A small-molecule ligand and the protein it binds are described below.
Small molecule (SMILES): CC(=O)N[C@H]1[C@H](O[C@H]2[C@H](O)[C@@H](NC(C)=O)CO[C@@H]2CO[C@@H]2O[C@@H](C)[C@@H](O)[C@@H](O)[C@@H]2O)O[C@H](CO)[C@@H](O[C@@H]2O[C@H](CO[C@H]3O[C@H](CO)[C@@H](O)[C@H](O)[C@@H]3O[C@@H]3O[C@H](CO)[C@@H](O)[C@H](O)[C@H]3NC(C)=O)[C@@H](O)[C@H](O[C@H]3O[C@H](CO)[C@@H](O)[C@H](O)[C@@H]3O[C@@H]3O[C@H](CO)[C@@H](O[C@@H]4O[C@H](CO)[C@H](O)[C@H](O)[C@H]4O)[C@H](O)[C@H]3NC(C)=O)[C@@H]2O)[C@@H]1O

Sequence of chain 1.J:
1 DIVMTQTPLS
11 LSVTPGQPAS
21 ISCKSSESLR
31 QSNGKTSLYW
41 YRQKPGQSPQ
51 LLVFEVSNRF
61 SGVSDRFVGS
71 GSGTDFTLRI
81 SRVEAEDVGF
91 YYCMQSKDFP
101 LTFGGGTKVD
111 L

Sequence of chain 1.I:
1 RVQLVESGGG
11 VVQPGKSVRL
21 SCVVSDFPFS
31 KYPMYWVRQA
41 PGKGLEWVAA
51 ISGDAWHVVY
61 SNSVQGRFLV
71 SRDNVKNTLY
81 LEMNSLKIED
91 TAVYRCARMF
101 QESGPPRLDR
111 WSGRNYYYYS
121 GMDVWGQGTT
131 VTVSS

Binding-site contacts:
Ligand atom C5 contacts residue ASN126 of chain 1.D at 3.6 Å.
Ligand atom O4 contacts residue GLU102 of chain 1.I at 3.3 Å (salt-bridge).
Ligand atom C6 contacts residue PHE54 of chain 1.J at 3.8 Å (hydrophobic).
Ligand atom C2 contacts residue GLU102 of chain 1.I at 3.8 Å.
Ligand atom C6 contacts residue GLN50 of chain 1.J at 4.0 Å.
Ligand atom O5 contacts residue ASN126 of chain 1.D at 2.3 Å (h-bond).
Ligand atom O3 contacts residue SER61 of chain 1.J at 3.9 Å.
Ligand atom C1 contacts residue ASN126 of chain 1.D at 1.4 Å.
Ligand atom C1 contacts residue SER61 of chain 1.J at 3.7 Å.
Ligand atom O2 contacts residue GLY62 of chain 1.J at 3.6 Å.
Ligand atom O2 contacts residue GLN101 of chain 1.I at 3.8 Å.
Ligand atom O5 contacts residue PHE60 of chain 1.J at 4.0 Å.
Ligand atom O2 contacts residue GLU102 of chain 1.I at 3.3 Å (salt-bridge).
Ligand atom C1 contacts residue PHE60 of chain 1.J at 3.7 Å (hydrophobic).
Ligand atom N2 contacts residue GLU102 of chain 1.I at 3.5 Å (salt-bridge).
Ligand atom C6 contacts residue ARG1 of chain 1.I at 3.8 Å.
Ligand atom C3 contacts residue ASN126 of chain 1.D at 3.7 Å.
Ligand atom C3 contacts residue GLY62 of chain 1.J at 3.7 Å.
Ligand atom O4 contacts residue PHE60 of chain 1.J at 3.4 Å.
Ligand atom O6 contacts residue GLN50 of chain 1.J at 3.8 Å.
Ligand atom C7 contacts residue ASN126 of chain 1.D at 3.1 Å.
Ligand atom O2 contacts residue TYR32 of chain 1.I at 3.9 Å.
Ligand atom C3 contacts residue GLN101 of chain 1.I at 4.0 Å.
Ligand atom O3 contacts residue GLN101 of chain 1.I at 3.3 Å.
Ligand atom O7 contacts residue PRO105 of chain 1.I at 3.9 Å.
Ligand atom C1 contacts residue GLU102 of chain 1.I at 4.0 Å.
Ligand atom O3 contacts residue VAL2 of chain 1.I at 3.3 Å.
Ligand atom C2 contacts residue ASN126 of chain 1.D at 2.4 Å.
Ligand atom O6 contacts residue ARG1 of chain 1.I at 3.3 Å.
Ligand atom C3 contacts residue GLU102 of chain 1.I at 3.4 Å.
Ligand atom O3 contacts residue LYS35 of chain 1.J at 3.8 Å.
Ligand atom N2 contacts residue ASN126 of chain 1.D at 2.8 Å (h-bond).
Ligand atom O4 contacts residue LYS35 of chain 1.J at 3.9 Å.
Ligand atom O6 contacts residue ASN126 of chain 1.D at 3.8 Å.
Ligand atom O7 contacts residue ASN126 of chain 1.D at 3.0 Å (h-bond).
Ligand atom C6 contacts residue GLU102 of chain 1.I at 3.3 Å.
Ligand atom O2 contacts residue SER61 of chain 1.J at 3.7 Å.
Ligand atom C8 contacts residue GLU123 of chain 1.D at 3.6 Å.
Ligand atom C5 contacts residue GLU102 of chain 1.I at 3.4 Å.
Ligand atom O3 contacts residue ARG107 of chain 1.I at 4.0 Å.

Sequence of chain 1.D:
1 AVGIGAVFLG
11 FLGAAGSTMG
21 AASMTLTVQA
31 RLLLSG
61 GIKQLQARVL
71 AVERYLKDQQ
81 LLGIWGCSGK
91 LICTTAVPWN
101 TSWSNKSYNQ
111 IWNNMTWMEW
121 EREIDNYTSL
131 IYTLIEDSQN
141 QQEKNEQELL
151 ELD